Sequence of chain 28.B:
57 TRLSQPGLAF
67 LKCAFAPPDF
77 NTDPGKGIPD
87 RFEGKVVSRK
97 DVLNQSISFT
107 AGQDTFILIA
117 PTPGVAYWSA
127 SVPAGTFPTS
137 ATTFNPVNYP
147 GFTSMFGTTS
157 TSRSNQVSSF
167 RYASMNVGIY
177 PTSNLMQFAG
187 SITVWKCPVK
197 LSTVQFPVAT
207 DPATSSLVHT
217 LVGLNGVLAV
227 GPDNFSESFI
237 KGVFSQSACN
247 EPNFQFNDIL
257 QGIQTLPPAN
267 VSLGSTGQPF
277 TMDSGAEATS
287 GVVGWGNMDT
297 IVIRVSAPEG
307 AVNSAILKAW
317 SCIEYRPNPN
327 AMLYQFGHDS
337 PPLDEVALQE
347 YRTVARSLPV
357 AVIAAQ

Binding-site contacts:
Ligand atom CG2 contacts residue PHE76 of chain 28.B at 3.8 Å (hydrophobic).

The protein below binds the small molecule below.
Small molecule (SMILES): CC(C)[C@H](NC(=O)[C@H](CCCN=C(N)N)NC(=O)[C@@H](N)CCC(=O)O)C(=O)N[C@H](C=O)CCCCN